Binding-site contacts:
Ligand atom C9 contacts residue LYS138 of chain 1.M at 3.9 Å.
Ligand atom C7 contacts residue SER139 of chain 1.M at 4.0 Å.
Ligand atom C14 contacts residue ALA58 of chain 1.M at 3.4 Å (hydrophobic).
Ligand atom C13 contacts residue GLY90 of chain 1.M at 3.7 Å.
Ligand atom S contacts residue LYS138 of chain 1.M at 4.0 Å.
Ligand atom N contacts residue 2AN1 of chain 1.VC at 3.7 Å.
Ligand atom C8 contacts residue VAL135 of chain 1.M at 4.0 Å (hydrophobic).
Ligand atom C16 contacts residue VAL67 of chain 1.M at 3.7 Å (hydrophobic).
Ligand atom O2 contacts residue LYS138 of chain 1.M at 2.7 Å (salt-bridge).
Ligand atom C14 contacts residue TYR66 of chain 1.M at 3.9 Å (hydrophobic).
Ligand atom C16 contacts residue ALA58 of chain 1.M at 3.9 Å (hydrophobic).
Ligand atom C15 contacts residue VAL56 of chain 1.M at 3.3 Å (hydrophobic).
Ligand atom C15 contacts residue ALA58 of chain 1.M at 3.4 Å (hydrophobic).
Ligand atom C14 contacts residue GLY90 of chain 1.M at 4.1 Å.
Ligand atom C11 contacts residue VAL67 of chain 1.M at 3.9 Å (hydrophobic).
Ligand atom C12 contacts residue VAL67 of chain 1.M at 4.1 Å (hydrophobic).
Ligand atom C1 contacts residue 2AN1 of chain 1.VC at 4.0 Å.
Ligand atom C5 contacts residue ILE85 of chain 1.M at 3.8 Å (hydrophobic).
Ligand atom C7 contacts residue VAL135 of chain 1.M at 3.8 Å (hydrophobic).
Ligand atom C12 contacts residue 2AN1 of chain 1.VC at 3.9 Å.
Ligand atom C15 contacts residue TYR66 of chain 1.M at 3.9 Å (hydrophobic).
Ligand atom C16 contacts residue VAL56 of chain 1.M at 4.0 Å (hydrophobic).
Ligand atom C13 contacts residue ALA58 of chain 1.M at 4.0 Å (hydrophobic).
Ligand atom C4 contacts residue ILE142 of chain 1.M at 3.4 Å (hydrophobic).
Ligand atom C13 contacts residue SER65 of chain 1.M at 3.5 Å.
Ligand atom C6 contacts residue ILE85 of chain 1.M at 3.7 Å (hydrophobic).
Ligand atom O1 contacts residue VAL67 of chain 1.M at 3.6 Å.
Ligand atom C6 contacts residue SER139 of chain 1.M at 4.1 Å.
Ligand atom C12 contacts residue GLU60 of chain 1.M at 3.9 Å.
Ligand atom C3 contacts residue ILE142 of chain 1.M at 3.6 Å (hydrophobic).
Ligand atom C4 contacts residue ILE85 of chain 1.M at 3.9 Å (hydrophobic).
Ligand atom O1 contacts residue PHE91 of chain 1.M at 3.4 Å.
Ligand atom C15 contacts residue THR57 of chain 1.M at 4.1 Å.
Ligand atom C15 contacts residue VAL67 of chain 1.M at 4.0 Å (hydrophobic).
Ligand atom S contacts residue PHE91 of chain 1.M at 3.8 Å.
Ligand atom C14 contacts residue SER65 of chain 1.M at 3.4 Å.
Ligand atom C11 contacts residue 2AN1 of chain 1.VC at 3.9 Å.
Ligand atom C15 contacts residue SER65 of chain 1.M at 3.8 Å.
Ligand atom O3 contacts residue PHE91 of chain 1.M at 3.5 Å.
Ligand atom C13 contacts residue GLU60 of chain 1.M at 3.5 Å.

The small molecule below binds the protein below.
Small molecule (SMILES): O=S(=O)(O)c1cccc2cccc(Nc3ccccc3)c12

Sequence of chain 1.M:
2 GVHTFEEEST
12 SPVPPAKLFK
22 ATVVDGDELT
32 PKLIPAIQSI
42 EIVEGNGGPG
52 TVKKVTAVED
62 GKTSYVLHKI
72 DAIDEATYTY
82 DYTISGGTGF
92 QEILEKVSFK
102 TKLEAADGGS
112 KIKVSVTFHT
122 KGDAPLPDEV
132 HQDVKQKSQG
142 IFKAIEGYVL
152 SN